Sequence of chain 1.A:
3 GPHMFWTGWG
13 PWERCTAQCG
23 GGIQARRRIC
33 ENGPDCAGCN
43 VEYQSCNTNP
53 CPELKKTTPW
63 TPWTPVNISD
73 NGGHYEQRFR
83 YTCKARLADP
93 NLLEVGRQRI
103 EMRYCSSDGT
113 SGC

A small-molecule ligand and the protein it binds are described below.
Small molecule (SMILES): OC[C@H]1O[C@H](O)[C@@H](O)[C@@H](O)[C@@H]1O

Binding-site contacts:
Ligand atom C6 contacts residue TRP11 of chain 1.A at 4.2 Å (hydrophobic).
Ligand atom O6 contacts residue ARG28 of chain 1.A at 3.0 Å (salt-bridge).
Ligand atom O5 contacts residue ARG28 of chain 1.A at 2.9 Å (salt-bridge).
Ligand atom C6 contacts residue ARG28 of chain 1.A at 4.1 Å.
Ligand atom C5 contacts residue ARG28 of chain 1.A at 3.9 Å.
Ligand atom C1 contacts residue ARG28 of chain 1.A at 3.6 Å.
Ligand atom O3 contacts residue TRP11 of chain 1.A at 4.4 Å.
Ligand atom O6 contacts residue TRP11 of chain 1.A at 4.4 Å.
Ligand atom O2 contacts residue GLY10 of chain 1.A at 3.5 Å.
Ligand atom C5 contacts residue TRP11 of chain 1.A at 3.6 Å (hydrophobic).
Ligand atom C3 contacts residue TRP11 of chain 1.A at 3.7 Å (hydrophobic).
Ligand atom C2 contacts residue TRP11 of chain 1.A at 2.3 Å (hydrophobic).
Ligand atom C4 contacts residue TRP11 of chain 1.A at 4.1 Å (hydrophobic).
Ligand atom O2 contacts residue TRP11 of chain 1.A at 2.9 Å.
Ligand atom O2 contacts residue THR9 of chain 1.A at 4.3 Å.
Ligand atom C1 contacts residue TRP11 of chain 1.A at 1.5 Å (hydrophobic).
Ligand atom O5 contacts residue TRP11 of chain 1.A at 2.3 Å.
Ligand atom O4 contacts residue TRP11 of chain 1.A at 4.3 Å.